Sequence of chain 1.G:
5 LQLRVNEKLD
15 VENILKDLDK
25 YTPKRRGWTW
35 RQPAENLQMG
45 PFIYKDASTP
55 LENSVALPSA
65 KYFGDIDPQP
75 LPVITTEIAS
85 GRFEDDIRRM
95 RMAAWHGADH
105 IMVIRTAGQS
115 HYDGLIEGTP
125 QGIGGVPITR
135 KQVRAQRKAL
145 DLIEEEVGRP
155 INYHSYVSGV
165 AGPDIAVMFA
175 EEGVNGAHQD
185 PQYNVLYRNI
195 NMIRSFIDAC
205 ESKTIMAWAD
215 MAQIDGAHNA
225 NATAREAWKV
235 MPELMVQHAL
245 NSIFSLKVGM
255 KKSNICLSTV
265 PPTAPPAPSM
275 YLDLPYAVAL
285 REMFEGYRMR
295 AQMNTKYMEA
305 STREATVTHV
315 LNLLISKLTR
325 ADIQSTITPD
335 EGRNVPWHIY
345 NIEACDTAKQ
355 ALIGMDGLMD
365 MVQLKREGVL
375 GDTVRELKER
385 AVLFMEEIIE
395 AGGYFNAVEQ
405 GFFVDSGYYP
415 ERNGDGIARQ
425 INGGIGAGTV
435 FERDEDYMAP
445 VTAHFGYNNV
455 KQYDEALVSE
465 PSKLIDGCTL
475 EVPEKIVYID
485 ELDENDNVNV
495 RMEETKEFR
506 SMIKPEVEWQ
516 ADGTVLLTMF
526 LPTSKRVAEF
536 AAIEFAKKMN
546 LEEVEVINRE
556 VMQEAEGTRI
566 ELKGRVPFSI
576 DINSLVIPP

Binding-site contacts:
Ligand atom C4 contacts residue TYR187 of chain 1.G at 3.4 Å (hydrophobic).
Ligand atom ND contacts residue TYR160 of chain 1.G at 3.8 Å.
Ligand atom C6 contacts residue TYR187 of chain 1.G at 3.4 Å (hydrophobic).
Ligand atom C4A contacts residue TYR187 of chain 1.G at 3.6 Å (hydrophobic).
Ligand atom OP3 contacts residue ARG109 of chain 1.G at 3.1 Å (salt-bridge).
Ligand atom N1 contacts residue TYR187 of chain 1.G at 3.7 Å.
Ligand atom C2 contacts residue HIS182 of chain 1.G at 3.6 Å.
Ligand atom O3 contacts residue GLY220 of chain 1.G at 3.7 Å.
Ligand atom P contacts residue SER114 of chain 1.G at 3.8 Å.
Ligand atom C contacts residue HIS182 of chain 1.G at 3.6 Å.
Ligand atom O3 contacts residue HIS222 of chain 1.G at 3.8 Å.
Ligand atom N1 contacts residue SER162 of chain 1.G at 3.5 Å (h-bond).
Ligand atom OXT contacts residue HIS222 of chain 1.G at 2.9 Å (h-bond).
Ligand atom O contacts residue GLU81 of chain 1.G at 3.1 Å (salt-bridge).
Ligand atom O3 contacts residue ASN223 of chain 1.G at 2.9 Å (h-bond).
Ligand atom C6 contacts residue SER162 of chain 1.G at 3.2 Å.
Ligand atom P contacts residue ARG109 of chain 1.G at 3.8 Å.
Ligand atom C contacts residue ARG294 of chain 1.G at 3.6 Å.
Ligand atom O contacts residue ARG294 of chain 1.G at 3.2 Å (salt-bridge).
Ligand atom OP3 contacts residue SER162 of chain 1.G at 3.3 Å.
Ligand atom OP2 contacts residue TYR187 of chain 1.G at 3.8 Å.
Ligand atom OP1 contacts residue ARG109 of chain 1.G at 2.7 Å (salt-bridge).
Ligand atom C3 contacts residue TYR187 of chain 1.G at 3.8 Å (hydrophobic).
Ligand atom C3 contacts residue ASN223 of chain 1.G at 3.6 Å.
Ligand atom C3 contacts residue HIS182 of chain 1.G at 3.5 Å.
Ligand atom OP2 contacts residue ARG192 of chain 1.G at 3.8 Å.
Ligand atom CG contacts residue ASN223 of chain 1.G at 3.5 Å.
Ligand atom OP2 contacts residue SER114 of chain 1.G at 3.7 Å.
Ligand atom C contacts residue HIS222 of chain 1.G at 3.8 Å.
Ligand atom OP3 contacts residue SER114 of chain 1.G at 2.6 Å (h-bond).
Ligand atom CB contacts residue HIS222 of chain 1.G at 3.2 Å.
Ligand atom C2A contacts residue HIS182 of chain 1.G at 3.5 Å.
Ligand atom CA contacts residue HIS222 of chain 1.G at 3.8 Å.
Ligand atom C2A contacts residue GLY220 of chain 1.G at 3.8 Å.
Ligand atom OXT contacts residue ARG294 of chain 1.G at 2.8 Å (salt-bridge).
Ligand atom O3 contacts residue HIS182 of chain 1.G at 3.3 Å.
Ligand atom O contacts residue GLN296 of chain 1.G at 3.5 Å (h-bond).
Ligand atom OXT contacts residue HIS182 of chain 1.G at 2.9 Å (h-bond).
Ligand atom C5A contacts residue TYR187 of chain 1.G at 2.9 Å (hydrophobic).
Ligand atom C5 contacts residue TYR187 of chain 1.G at 3.2 Å (hydrophobic).

A protein and the small-molecule ligand that binds it are described below.
Small molecule (SMILES): Cc1ncc(COP(=O)(O)O)c(/C=N\CC[C@H](N)C(=O)O)c1O